Sequence of chain 42.A:
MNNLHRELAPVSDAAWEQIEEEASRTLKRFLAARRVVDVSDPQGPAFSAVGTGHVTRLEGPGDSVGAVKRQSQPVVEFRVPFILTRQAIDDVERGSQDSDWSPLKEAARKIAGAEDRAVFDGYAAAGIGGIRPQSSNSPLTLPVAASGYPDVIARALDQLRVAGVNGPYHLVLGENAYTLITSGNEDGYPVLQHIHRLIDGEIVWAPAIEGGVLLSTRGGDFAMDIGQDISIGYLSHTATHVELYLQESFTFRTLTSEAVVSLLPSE

A protein and the small-molecule ligand that binds it are described below.
Small molecule (SMILES): CC[C@H](C)[C@H](NC(=O)[C@H](CC(N)=O)NC(=O)[C@H](CC(C)C)NC(=O)[C@H](CO)NC(=O)CNC(=O)[C@@H](N)CO)C(=O)NCC(=O)N[C@@H](CO)C(=O)N[C@@H](CC(C)C)C(=O)N[C@H](C=O)CCCCN

Binding-site contacts:
Ligand atom C contacts residue ARG34 of chain 42.A at 3.7 Å.
Ligand atom N contacts residue ARG34 of chain 42.A at 3.9 Å.
Ligand atom CA contacts residue ARG6 of chain 42.A at 3.7 Å.
Ligand atom CB contacts residue ILE230 of chain 42.A at 3.6 Å (hydrophobic).
Ligand atom O contacts residue ASN2 of chain 42.A at 3.8 Å.
Ligand atom O contacts residue SER231 of chain 42.A at 3.2 Å.
Ligand atom N contacts residue ASP229 of chain 42.A at 3.2 Å (salt-bridge).
Ligand atom CE contacts residue VAL37 of chain 42.A at 3.7 Å (hydrophobic).
Ligand atom CE contacts residue ARG35 of chain 42.A at 3.8 Å.
Ligand atom CD1 contacts residue LYS28 of chain 42.A at 3.4 Å.
Ligand atom OG contacts residue ASP229 of chain 42.A at 3.6 Å.
Ligand atom OG contacts residue ARG34 of chain 42.A at 3.7 Å.
Ligand atom CA contacts residue ASP229 of chain 42.A at 3.6 Å.
Ligand atom O contacts residue ILE232 of chain 42.A at 3.6 Å (h-bond).
Ligand atom CD2 contacts residue SER24 of chain 42.A at 3.5 Å.
Ligand atom CA contacts residue ARG35 of chain 42.A at 3.8 Å.
Ligand atom CD1 contacts residue LEU27 of chain 42.A at 3.8 Å (hydrophobic).
Ligand atom CD1 contacts residue ILE230 of chain 42.A at 3.5 Å (hydrophobic).
Ligand atom N contacts residue ARG34 of chain 42.A at 3.4 Å (salt-bridge).
Ligand atom C contacts residue ASP229 of chain 42.A at 3.8 Å.
Ligand atom N contacts residue ARG34 of chain 42.A at 3.7 Å.
Ligand atom CE contacts residue VAL36 of chain 42.A at 3.7 Å (hydrophobic).
Ligand atom CD1 contacts residue LEU27 of chain 42.A at 3.6 Å (hydrophobic).
Ligand atom CA contacts residue ASP229 of chain 42.A at 3.8 Å.
Ligand atom CB contacts residue ARG35 of chain 42.A at 3.4 Å.
Ligand atom N contacts residue ILE230 of chain 42.A at 3.1 Å (h-bond).
Ligand atom CD2 contacts residue GLU20 of chain 42.A at 3.6 Å.
Ligand atom CB contacts residue VAL39 of chain 42.A at 3.8 Å (hydrophobic).
Ligand atom CG contacts residue ARG35 of chain 42.A at 3.1 Å.
Ligand atom O contacts residue ARG6 of chain 42.A at 3.4 Å (salt-bridge).
Ligand atom N contacts residue ASP229 of chain 42.A at 2.8 Å (salt-bridge).
Ligand atom C contacts residue SER231 of chain 42.A at 3.8 Å.
Ligand atom CA contacts residue SER231 of chain 42.A at 3.6 Å.
Ligand atom O contacts residue LEU4 of chain 42.A at 3.7 Å.
Ligand atom CG contacts residue ILE230 of chain 42.A at 3.6 Å (hydrophobic).
Ligand atom NZ contacts residue THR217 of chain 42.A at 3.8 Å.
Ligand atom O contacts residue ARG34 of chain 42.A at 2.8 Å (salt-bridge).
Ligand atom CD1 contacts residue LEU31 of chain 42.A at 3.6 Å (hydrophobic).
Ligand atom CB contacts residue SER24 of chain 42.A at 3.8 Å.
Ligand atom CG2 contacts residue LEU31 of chain 42.A at 3.8 Å (hydrophobic).